Sequence of chain 1.B:
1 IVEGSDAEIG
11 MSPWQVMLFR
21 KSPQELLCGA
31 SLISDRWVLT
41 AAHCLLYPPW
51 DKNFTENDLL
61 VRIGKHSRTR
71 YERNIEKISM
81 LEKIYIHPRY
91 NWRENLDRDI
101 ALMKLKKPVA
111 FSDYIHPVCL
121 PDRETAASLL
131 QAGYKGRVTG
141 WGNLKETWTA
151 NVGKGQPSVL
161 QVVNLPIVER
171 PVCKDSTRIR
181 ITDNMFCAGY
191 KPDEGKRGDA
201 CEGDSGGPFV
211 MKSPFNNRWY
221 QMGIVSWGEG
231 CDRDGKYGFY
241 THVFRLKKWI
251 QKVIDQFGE

Binding-site contacts:
Ligand atom N2 contacts residue SER205 of chain 1.B at 3.2 Å (h-bond).
Ligand atom C3 contacts residue HIS43 of chain 1.B at 1.4 Å.
Ligand atom C2 contacts residue HIS43 of chain 1.B at 2.7 Å.
Ligand atom NH2 contacts residue ALA200 of chain 1.B at 2.9 Å (h-bond).
Ligand atom CB1 contacts residue LEU96 of chain 1.B at 3.7 Å (hydrophobic).
Ligand atom CA1 contacts residue LEU96 of chain 1.B at 3.7 Å (hydrophobic).
Ligand atom NH1 contacts residue ALA200 of chain 1.B at 3.0 Å (h-bond).
Ligand atom CB1 contacts residue HIS43 of chain 1.B at 3.6 Å.
Ligand atom C3 contacts residue SER205 of chain 1.B at 2.3 Å.
Ligand atom C contacts residue GLY228 of chain 1.B at 3.6 Å.
Ligand atom NH2 contacts residue ASP199 of chain 1.B at 3.0 Å (salt-bridge).
Ligand atom CD3 contacts residue TRP227 of chain 1.B at 3.6 Å (hydrophobic).
Ligand atom CZ1 contacts residue ALA200 of chain 1.B at 2.8 Å (hydrophobic).
Ligand atom NH1 contacts residue GLY228 of chain 1.B at 3.6 Å.
Ligand atom CZ1 contacts residue GLY228 of chain 1.B at 3.5 Å.
Ligand atom N2 contacts residue HIS43 of chain 1.B at 3.2 Å (h-bond).
Ligand atom N2 contacts residue SER226 of chain 1.B at 3.0 Å (h-bond).
Ligand atom CD2 contacts residue TRP227 of chain 1.B at 3.5 Å (hydrophobic).
Ligand atom NE contacts residue ALA200 of chain 1.B at 3.4 Å (h-bond).
Ligand atom C2 contacts residue SER205 of chain 1.B at 1.4 Å.
Ligand atom CB2 contacts residue SER205 of chain 1.B at 2.8 Å.
Ligand atom NH2 contacts residue TRP227 of chain 1.B at 3.5 Å (h-bond).
Ligand atom CB contacts residue GLY228 of chain 1.B at 3.2 Å.
Ligand atom O contacts residue TRP227 of chain 1.B at 3.0 Å.
Ligand atom CB2 contacts residue CYS201 of chain 1.B at 3.6 Å (hydrophobic).
Ligand atom NH1 contacts residue ASP199 of chain 1.B at 2.9 Å (salt-bridge).
Ligand atom O2 contacts residue SER205 of chain 1.B at 2.3 Å (h-bond).
Ligand atom CB2 contacts residue SER226 of chain 1.B at 3.6 Å.
Ligand atom CA2 contacts residue SER226 of chain 1.B at 3.6 Å.
Ligand atom O2 contacts residue GLY203 of chain 1.B at 3.0 Å (h-bond).
Ligand atom CD3 contacts residue GLY228 of chain 1.B at 3.7 Å.
Ligand atom CG1 contacts residue TRP50 of chain 1.B at 3.6 Å (hydrophobic).
Ligand atom NE contacts residue GLY228 of chain 1.B at 3.5 Å (h-bond).
Ligand atom CA2 contacts residue HIS43 of chain 1.B at 3.5 Å.
Ligand atom CD2 contacts residue ILE179 of chain 1.B at 3.7 Å (hydrophobic).
Ligand atom CA2 contacts residue SER205 of chain 1.B at 2.5 Å.
Ligand atom CA contacts residue GLY228 of chain 1.B at 3.4 Å.
Ligand atom O contacts residue GLY228 of chain 1.B at 3.0 Å (h-bond).
Ligand atom NH1 contacts residue GLY230 of chain 1.B at 3.0 Å (h-bond).
Ligand atom N contacts residue GLY228 of chain 1.B at 3.0 Å (h-bond).

A protein and the small-molecule ligand that binds it are described below.
Small molecule (SMILES): NC(=[NH2+])NCCC[C@H](NC(=O)[C@@H]1CCCN1C(=O)[C@H](N)Cc1ccccc1)[C@H](O)CCl